Sequence of chain 35.D:
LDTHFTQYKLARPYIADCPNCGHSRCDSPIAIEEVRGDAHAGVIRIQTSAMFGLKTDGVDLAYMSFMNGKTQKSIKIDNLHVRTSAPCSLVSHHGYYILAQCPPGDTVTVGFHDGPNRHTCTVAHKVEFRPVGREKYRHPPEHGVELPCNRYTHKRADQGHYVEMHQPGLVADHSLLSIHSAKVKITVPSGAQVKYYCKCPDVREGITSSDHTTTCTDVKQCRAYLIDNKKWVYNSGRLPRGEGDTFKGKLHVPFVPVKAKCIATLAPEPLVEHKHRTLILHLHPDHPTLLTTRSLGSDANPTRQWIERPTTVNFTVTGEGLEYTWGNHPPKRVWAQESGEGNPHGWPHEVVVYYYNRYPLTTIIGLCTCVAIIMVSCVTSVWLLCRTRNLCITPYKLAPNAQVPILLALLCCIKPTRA

Sequence of chain 35.H:
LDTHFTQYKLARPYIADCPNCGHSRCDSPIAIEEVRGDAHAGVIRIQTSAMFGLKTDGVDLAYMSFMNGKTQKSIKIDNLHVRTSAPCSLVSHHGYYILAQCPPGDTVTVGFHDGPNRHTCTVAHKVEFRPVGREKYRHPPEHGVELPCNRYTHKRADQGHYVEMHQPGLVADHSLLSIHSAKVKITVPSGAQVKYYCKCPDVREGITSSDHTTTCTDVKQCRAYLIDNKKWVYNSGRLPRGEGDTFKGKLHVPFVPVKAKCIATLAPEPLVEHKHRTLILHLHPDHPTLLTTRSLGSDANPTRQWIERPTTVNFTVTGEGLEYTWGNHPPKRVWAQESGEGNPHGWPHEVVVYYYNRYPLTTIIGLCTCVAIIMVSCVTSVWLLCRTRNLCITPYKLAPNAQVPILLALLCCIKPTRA

Binding-site contacts:
Ligand atom O4 contacts residue ASN80 of chain 35.D at 3.1 Å (h-bond).
Ligand atom O3 contacts residue HIS82 of chain 35.D at 3.9 Å.
Ligand atom OBF contacts residue HIS114 of chain 35.F at 3.9 Å.
Ligand atom SBG contacts residue HIS82 of chain 35.F at 4.0 Å.
Ligand atom SAG contacts residue HIS114 of chain 35.H at 4.1 Å.
Ligand atom OBA contacts residue HIS82 of chain 35.D at 4.3 Å.
Ligand atom OBF contacts residue HIS82 of chain 35.F at 3.9 Å.
Ligand atom OBI contacts residue HIS114 of chain 35.F at 3.0 Å (h-bond).
Ligand atom O1 contacts residue HIS82 of chain 35.H at 3.6 Å.
Ligand atom C2 contacts residue HIS82 of chain 35.D at 4.2 Å.
Ligand atom OAB contacts residue HIS114 of chain 35.H at 3.3 Å.
Ligand atom C6 contacts residue ASN80 of chain 35.D at 3.8 Å.
Ligand atom OBC contacts residue HIS82 of chain 35.F at 3.2 Å (h-bond).
Ligand atom C1 contacts residue HIS82 of chain 35.H at 3.7 Å.
Ligand atom C3 contacts residue HIS82 of chain 35.D at 4.3 Å.
Ligand atom O1 contacts residue HIS114 of chain 35.H at 2.8 Å (h-bond).
Ligand atom OAB contacts residue ARG119 of chain 35.H at 3.5 Å.
Ligand atom O4 contacts residue HIS114 of chain 35.D at 3.6 Å.
Ligand atom OAF contacts residue HIS114 of chain 35.H at 4.1 Å.
Ligand atom OBE contacts residue HIS82 of chain 35.F at 2.9 Å (h-bond).
Ligand atom O2 contacts residue HIS82 of chain 35.F at 4.0 Å.
Ligand atom OAH contacts residue HIS82 of chain 35.D at 3.1 Å (h-bond).
Ligand atom OAH contacts residue ASN80 of chain 35.D at 3.2 Å (h-bond).
Ligand atom SBB contacts residue HIS82 of chain 35.F at 3.5 Å (h-bond).
Ligand atom SAG contacts residue HIS82 of chain 35.D at 3.7 Å.
Ligand atom C4 contacts residue ASN80 of chain 35.D at 4.0 Å.
Ligand atom SBG contacts residue HIS114 of chain 35.F at 3.5 Å (h-bond).
Ligand atom O5 contacts residue HIS82 of chain 35.H at 3.2 Å (h-bond).
Ligand atom C5 contacts residue HIS82 of chain 35.H at 4.0 Å.
Ligand atom OBC contacts residue HIS114 of chain 35.D at 4.1 Å.
Ligand atom SBB contacts residue HIS114 of chain 35.D at 4.2 Å.
Ligand atom OBI contacts residue HIS82 of chain 35.F at 2.9 Å.
Ligand atom OAF contacts residue HIS82 of chain 35.D at 3.2 Å (h-bond).
Ligand atom O6B contacts residue ASN80 of chain 35.D at 3.0 Å (h-bond).
Ligand atom OBH contacts residue HIS114 of chain 35.F at 3.1 Å (h-bond).
Ligand atom C1 contacts residue HIS114 of chain 35.H at 3.5 Å.
Ligand atom O3 contacts residue HIS114 of chain 35.D at 3.3 Å (h-bond).
Ligand atom SAG contacts residue ASN80 of chain 35.D at 4.3 Å.
Ligand atom N2 contacts residue HIS114 of chain 35.H at 4.1 Å.
Ligand atom OBA contacts residue HIS114 of chain 35.D at 3.0 Å (h-bond).

Sequence of chain 35.F:
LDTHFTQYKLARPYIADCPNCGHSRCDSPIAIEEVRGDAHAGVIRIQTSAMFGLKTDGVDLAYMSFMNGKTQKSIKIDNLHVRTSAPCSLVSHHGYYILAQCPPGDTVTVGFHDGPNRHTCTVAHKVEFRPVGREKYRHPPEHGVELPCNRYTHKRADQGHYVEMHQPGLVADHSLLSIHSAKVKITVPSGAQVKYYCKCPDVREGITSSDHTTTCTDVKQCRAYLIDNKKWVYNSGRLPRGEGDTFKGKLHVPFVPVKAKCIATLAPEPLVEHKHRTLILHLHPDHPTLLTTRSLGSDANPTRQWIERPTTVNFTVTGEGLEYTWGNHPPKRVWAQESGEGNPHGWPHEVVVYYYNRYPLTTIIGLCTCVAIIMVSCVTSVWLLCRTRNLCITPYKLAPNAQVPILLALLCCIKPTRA

The protein below binds the small molecule below.
Small molecule (SMILES): O=C(O)[C@@H]1O[C@H](O[C@H]2[C@@H](OS(=O)(=O)O)O[C@@H](O)[C@H](NS(=O)(=O)O)[C@H]2O)[C@@H](OS(=O)(=O)O)[C@H](O)[C@@H]1O